Binding-site contacts:
Ligand atom C10 contacts residue LYS59 of chain 1.A at 3.7 Å.
Ligand atom C10 contacts residue ARG50 of chain 1.A at 3.6 Å.
Ligand atom C1 contacts residue TRP33 of chain 1.A at 3.8 Å (hydrophobic).
Ligand atom O1 contacts residue ARG50 of chain 1.A at 2.7 Å.
Ligand atom C10 contacts residue TRP93 of chain 1.E at 3.8 Å (hydrophobic).
Ligand atom C8 contacts residue TYR105 of chain 1.A at 3.6 Å (hydrophobic).
Ligand atom C6 contacts residue TRP93 of chain 1.E at 3.5 Å (hydrophobic).
Ligand atom C11 contacts residue TYR105 of chain 1.A at 3.4 Å (hydrophobic).
Ligand atom C9 contacts residue TRP93 of chain 1.E at 3.6 Å (hydrophobic).
Ligand atom O2 contacts residue TYR105 of chain 1.A at 3.4 Å.
Ligand atom O2 contacts residue TYR34 of chain 1.E at 3.8 Å.
Ligand atom O contacts residue TRP93 of chain 1.E at 3.5 Å.
Ligand atom C10 contacts residue TRP33 of chain 1.A at 3.5 Å (hydrophobic).
Ligand atom O2 contacts residue TRP93 of chain 1.E at 3.5 Å.
Ligand atom C1 contacts residue TRP93 of chain 1.E at 3.2 Å (hydrophobic).
Ligand atom C12 contacts residue ASN36 of chain 1.E at 3.7 Å.
Ligand atom C12 contacts residue MET99 of chain 1.A at 3.6 Å (hydrophobic).
Ligand atom C11 contacts residue TRP93 of chain 1.E at 3.6 Å (hydrophobic).
Ligand atom C2 contacts residue TRP33 of chain 1.A at 3.4 Å (hydrophobic).
Ligand atom C14 contacts residue TYR34 of chain 1.E at 3.7 Å (hydrophobic).
Ligand atom C4 contacts residue TRP93 of chain 1.E at 3.4 Å (hydrophobic).
Ligand atom O5 contacts residue TYR105 of chain 1.A at 3.7 Å.
Ligand atom O3 contacts residue LYS59 of chain 1.A at 2.8 Å.
Ligand atom O6 contacts residue LYS59 of chain 1.A at 3.3 Å.
Ligand atom C14 contacts residue TYR105 of chain 1.A at 3.6 Å (hydrophobic).
Ligand atom C4 contacts residue TYR105 of chain 1.A at 3.8 Å (hydrophobic).
Ligand atom C8 contacts residue TRP93 of chain 1.E at 3.5 Å (hydrophobic).
Ligand atom C14 contacts residue ASN36 of chain 1.E at 3.6 Å.
Ligand atom O1 contacts residue TRP93 of chain 1.E at 3.8 Å.
Ligand atom C13 contacts residue TRP93 of chain 1.E at 3.7 Å (hydrophobic).
Ligand atom C11 contacts residue TYR34 of chain 1.E at 3.6 Å (hydrophobic).
Ligand atom C5 contacts residue TRP33 of chain 1.A at 3.2 Å (hydrophobic).
Ligand atom C5 contacts residue TRP93 of chain 1.E at 3.4 Å (hydrophobic).
Ligand atom C6 contacts residue TYR105 of chain 1.A at 3.6 Å (hydrophobic).
Ligand atom C2 contacts residue TRP93 of chain 1.E at 3.3 Å (hydrophobic).
Ligand atom C7 contacts residue MET99 of chain 1.A at 3.5 Å (hydrophobic).
Ligand atom O contacts residue HIS35 of chain 1.A at 3.0 Å (h-bond).
Ligand atom O1 contacts residue TRP33 of chain 1.A at 3.4 Å.
Ligand atom O3 contacts residue ARG50 of chain 1.A at 2.6 Å (salt-bridge).
Ligand atom C3 contacts residue TRP93 of chain 1.E at 3.4 Å (hydrophobic).

A protein and the small-molecule ligand that binds it are described below.
Small molecule (SMILES): O=C1c2ccccc2C(=O)c2c1cc(S(=O)(=O)O)c(O)c2O

Sequence of chain 1.E:
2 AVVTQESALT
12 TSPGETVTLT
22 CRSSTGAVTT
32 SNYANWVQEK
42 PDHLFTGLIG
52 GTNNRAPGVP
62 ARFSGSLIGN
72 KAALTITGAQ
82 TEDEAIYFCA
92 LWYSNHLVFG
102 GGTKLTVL

Sequence of chain 1.A:
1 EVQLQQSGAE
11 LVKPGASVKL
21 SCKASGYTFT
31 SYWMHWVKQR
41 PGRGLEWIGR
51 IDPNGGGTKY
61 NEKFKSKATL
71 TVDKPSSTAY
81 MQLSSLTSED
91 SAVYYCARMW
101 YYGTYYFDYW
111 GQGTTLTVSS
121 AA